Sequence of chain 1.C:
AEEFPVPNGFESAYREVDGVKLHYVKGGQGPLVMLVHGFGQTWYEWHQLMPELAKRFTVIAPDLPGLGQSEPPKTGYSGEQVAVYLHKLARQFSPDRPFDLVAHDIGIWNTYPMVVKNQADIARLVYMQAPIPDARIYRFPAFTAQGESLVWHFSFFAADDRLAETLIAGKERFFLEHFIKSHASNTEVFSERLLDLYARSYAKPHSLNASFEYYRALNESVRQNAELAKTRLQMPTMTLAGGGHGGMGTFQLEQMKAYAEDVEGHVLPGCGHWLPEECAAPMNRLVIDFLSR

Binding-site contacts:
Ligand atom C15 contacts residue MET248 of chain 1.C at 3.6 Å (hydrophobic).
Ligand atom C5 contacts residue HIS153 of chain 1.C at 3.7 Å.
Ligand atom O2 contacts residue PHE154 of chain 1.C at 3.6 Å.
Ligand atom C2 contacts residue HIS153 of chain 1.C at 3.8 Å.
Ligand atom C4 contacts residue HIS273 of chain 1.C at 3.4 Å.
Ligand atom C10 contacts residue GLN129 of chain 1.C at 3.5 Å.
Ligand atom C7 contacts residue TYR215 of chain 1.C at 3.6 Å (hydrophobic).
Ligand atom O2 contacts residue HIS153 of chain 1.C at 2.8 Å (h-bond).
Ligand atom C9 contacts residue GLN129 of chain 1.C at 3.4 Å.
Ligand atom C1 contacts residue PHE39 of chain 1.C at 3.9 Å (hydrophobic).
Ligand atom O2 contacts residue ASP105 of chain 1.C at 3.6 Å (salt-bridge).
Ligand atom C6 contacts residue TYR215 of chain 1.C at 3.8 Å (hydrophobic).
Ligand atom C1 contacts residue HIS183 of chain 1.C at 3.8 Å.
Ligand atom C8 contacts residue HIS153 of chain 1.C at 3.8 Å.
Ligand atom O2 contacts residue TYR215 of chain 1.C at 2.6 Å (h-bond).
Ligand atom C9 contacts residue ASP105 of chain 1.C at 3.1 Å.
Ligand atom C5 contacts residue ASP105 of chain 1.C at 2.5 Å.
Ligand atom C13 contacts residue VAL151 of chain 1.C at 3.3 Å (hydrophobic).
Ligand atom O4 contacts residue PHE140 of chain 1.C at 3.5 Å.
Ligand atom C5 contacts residue HIS273 of chain 1.C at 3.8 Å.
Ligand atom C15 contacts residue PHE140 of chain 1.C at 3.7 Å (hydrophobic).
Ligand atom O4 contacts residue PRO141 of chain 1.C at 3.8 Å.
Ligand atom C1 contacts residue HIS153 of chain 1.C at 3.9 Å.
Ligand atom C14 contacts residue VAL151 of chain 1.C at 3.8 Å (hydrophobic).
Ligand atom C16 contacts residue PHE140 of chain 1.C at 3.6 Å (hydrophobic).
Ligand atom C3 contacts residue PHE39 of chain 1.C at 3.7 Å (hydrophobic).
Ligand atom C13 contacts residue PRO131 of chain 1.C at 3.6 Å (hydrophobic).
Ligand atom C4 contacts residue ASP105 of chain 1.C at 3.0 Å.
Ligand atom C7 contacts residue ASP105 of chain 1.C at 2.5 Å.
Ligand atom C10 contacts residue ALA130 of chain 1.C at 3.9 Å (hydrophobic).
Ligand atom C6 contacts residue ASP105 of chain 1.C at 1.4 Å.
Ligand atom C7 contacts residue HIS153 of chain 1.C at 3.7 Å.
Ligand atom C14 contacts residue MET248 of chain 1.C at 3.7 Å (hydrophobic).
Ligand atom C10 contacts residue MET248 of chain 1.C at 3.8 Å (hydrophobic).
Ligand atom C12 contacts residue VAL151 of chain 1.C at 3.7 Å (hydrophobic).
Ligand atom C8 contacts residue ASP105 of chain 1.C at 3.2 Å.
Ligand atom C8 contacts residue PHE154 of chain 1.C at 3.9 Å (hydrophobic).
Ligand atom C1 contacts residue PHE179 of chain 1.C at 3.8 Å (hydrophobic).
Ligand atom C2 contacts residue HIS183 of chain 1.C at 3.4 Å.
Ligand atom C9 contacts residue ALA130 of chain 1.C at 3.8 Å (hydrophobic).

The protein below binds the small molecule below.
Small molecule (SMILES): CC/C=C\C[C@@H](O)[C@H](O)C/C=C\CC=CC/C=C\CCCC(=O)O